Sequence of chain 2.E:
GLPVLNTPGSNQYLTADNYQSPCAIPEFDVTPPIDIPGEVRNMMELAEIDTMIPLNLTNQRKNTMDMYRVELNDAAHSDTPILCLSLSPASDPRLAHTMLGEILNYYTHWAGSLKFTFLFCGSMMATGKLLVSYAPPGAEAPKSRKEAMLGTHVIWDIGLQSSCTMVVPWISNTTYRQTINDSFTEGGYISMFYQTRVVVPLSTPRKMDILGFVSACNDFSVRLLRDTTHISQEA

Sequence of chain 3.B:
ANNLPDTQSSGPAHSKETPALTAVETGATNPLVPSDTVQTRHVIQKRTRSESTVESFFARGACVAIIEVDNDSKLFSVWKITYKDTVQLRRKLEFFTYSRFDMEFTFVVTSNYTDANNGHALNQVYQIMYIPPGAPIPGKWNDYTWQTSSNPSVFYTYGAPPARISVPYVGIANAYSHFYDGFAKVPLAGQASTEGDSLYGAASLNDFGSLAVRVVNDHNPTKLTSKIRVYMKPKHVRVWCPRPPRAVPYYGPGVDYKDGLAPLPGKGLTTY

This protein binds this small molecule.
Small molecule (SMILES): COc1ccc(OCc2ccc(COc3c(Cl)cccc3Cl)cc2)c(Cl)c1

Binding-site contacts:
Ligand atom C21 contacts residue HIS184 of chain 3.B at 3.6 Å.
Ligand atom CL3 contacts residue LEU217 of chain 3.B at 3.8 Å.
Ligand atom C7 contacts residue MET109 of chain 3.B at 3.3 Å (hydrophobic).
Ligand atom C16 contacts residue TYR136 of chain 3.B at 3.8 Å (hydrophobic).
Ligand atom C9 contacts residue VAL176 of chain 3.B at 3.6 Å (hydrophobic).
Ligand atom C4 contacts residue MET109 of chain 3.B at 3.8 Å (hydrophobic).
Ligand atom C17 contacts residue ALA24 of chain 2.E at 3.7 Å (hydrophobic).
Ligand atom CL2 contacts residue ALA24 of chain 2.E at 3.5 Å.
Ligand atom C6 contacts residue TYR89 of chain 3.B at 3.7 Å (hydrophobic).
Ligand atom O1 contacts residue PHE214 of chain 3.B at 3.8 Å.
Ligand atom C14 contacts residue TYR136 of chain 3.B at 3.5 Å (hydrophobic).
Ligand atom CL2 contacts residue TYR136 of chain 3.B at 3.6 Å.
Ligand atom C9 contacts residue PHE214 of chain 3.B at 3.7 Å (hydrophobic).
Ligand atom C3 contacts residue MET109 of chain 3.B at 3.7 Å (hydrophobic).
Ligand atom C7 contacts residue PHE214 of chain 3.B at 3.5 Å (hydrophobic).
Ligand atom C20 contacts residue LEU217 of chain 3.B at 3.8 Å (hydrophobic).
Ligand atom O3 contacts residue PHE107 of chain 3.B at 3.6 Å.
Ligand atom C13 contacts residue MET109 of chain 3.B at 3.4 Å (hydrophobic).
Ligand atom CL3 contacts residue PHE111 of chain 3.B at 3.8 Å.
Ligand atom C10 contacts residue TYR136 of chain 3.B at 3.5 Å (hydrophobic).
Ligand atom C17 contacts residue TYR136 of chain 3.B at 3.7 Å (hydrophobic).
Ligand atom C21 contacts residue SER105 of chain 3.B at 3.8 Å.
Ligand atom C11 contacts residue ILE87 of chain 3.B at 3.8 Å (hydrophobic).
Ligand atom C20 contacts residue ILE171 of chain 3.B at 3.8 Å (hydrophobic).
Ligand atom C5 contacts residue TYR89 of chain 3.B at 3.5 Å (hydrophobic).
Ligand atom CL2 contacts residue ILE25 of chain 2.E at 3.4 Å.
Ligand atom O1 contacts residue MET109 of chain 3.B at 3.7 Å.
Ligand atom O1 contacts residue ILE87 of chain 3.B at 3.7 Å.
Ligand atom C2 contacts residue PHE214 of chain 3.B at 3.6 Å (hydrophobic).
Ligand atom O2 contacts residue VAL173 of chain 3.B at 3.4 Å.
Ligand atom C21 contacts residue TYR182 of chain 3.B at 3.8 Å (hydrophobic).
Ligand atom C12 contacts residue ILE87 of chain 3.B at 3.8 Å (hydrophobic).
Ligand atom C8 contacts residue MET109 of chain 3.B at 3.4 Å (hydrophobic).
Ligand atom O3 contacts residue TYR89 of chain 3.B at 3.6 Å.
Ligand atom C12 contacts residue PHE111 of chain 3.B at 3.8 Å (hydrophobic).
Ligand atom C19 contacts residue LEU217 of chain 3.B at 3.8 Å (hydrophobic).
Ligand atom C13 contacts residue ILE87 of chain 3.B at 3.7 Å (hydrophobic).
Ligand atom C16 contacts residue ALA24 of chain 2.E at 3.8 Å (hydrophobic).
Ligand atom C1 contacts residue TYR182 of chain 3.B at 3.8 Å (hydrophobic).
Ligand atom C13 contacts residue PHE111 of chain 3.B at 3.7 Å (hydrophobic).